Sequence of chain 1.B:
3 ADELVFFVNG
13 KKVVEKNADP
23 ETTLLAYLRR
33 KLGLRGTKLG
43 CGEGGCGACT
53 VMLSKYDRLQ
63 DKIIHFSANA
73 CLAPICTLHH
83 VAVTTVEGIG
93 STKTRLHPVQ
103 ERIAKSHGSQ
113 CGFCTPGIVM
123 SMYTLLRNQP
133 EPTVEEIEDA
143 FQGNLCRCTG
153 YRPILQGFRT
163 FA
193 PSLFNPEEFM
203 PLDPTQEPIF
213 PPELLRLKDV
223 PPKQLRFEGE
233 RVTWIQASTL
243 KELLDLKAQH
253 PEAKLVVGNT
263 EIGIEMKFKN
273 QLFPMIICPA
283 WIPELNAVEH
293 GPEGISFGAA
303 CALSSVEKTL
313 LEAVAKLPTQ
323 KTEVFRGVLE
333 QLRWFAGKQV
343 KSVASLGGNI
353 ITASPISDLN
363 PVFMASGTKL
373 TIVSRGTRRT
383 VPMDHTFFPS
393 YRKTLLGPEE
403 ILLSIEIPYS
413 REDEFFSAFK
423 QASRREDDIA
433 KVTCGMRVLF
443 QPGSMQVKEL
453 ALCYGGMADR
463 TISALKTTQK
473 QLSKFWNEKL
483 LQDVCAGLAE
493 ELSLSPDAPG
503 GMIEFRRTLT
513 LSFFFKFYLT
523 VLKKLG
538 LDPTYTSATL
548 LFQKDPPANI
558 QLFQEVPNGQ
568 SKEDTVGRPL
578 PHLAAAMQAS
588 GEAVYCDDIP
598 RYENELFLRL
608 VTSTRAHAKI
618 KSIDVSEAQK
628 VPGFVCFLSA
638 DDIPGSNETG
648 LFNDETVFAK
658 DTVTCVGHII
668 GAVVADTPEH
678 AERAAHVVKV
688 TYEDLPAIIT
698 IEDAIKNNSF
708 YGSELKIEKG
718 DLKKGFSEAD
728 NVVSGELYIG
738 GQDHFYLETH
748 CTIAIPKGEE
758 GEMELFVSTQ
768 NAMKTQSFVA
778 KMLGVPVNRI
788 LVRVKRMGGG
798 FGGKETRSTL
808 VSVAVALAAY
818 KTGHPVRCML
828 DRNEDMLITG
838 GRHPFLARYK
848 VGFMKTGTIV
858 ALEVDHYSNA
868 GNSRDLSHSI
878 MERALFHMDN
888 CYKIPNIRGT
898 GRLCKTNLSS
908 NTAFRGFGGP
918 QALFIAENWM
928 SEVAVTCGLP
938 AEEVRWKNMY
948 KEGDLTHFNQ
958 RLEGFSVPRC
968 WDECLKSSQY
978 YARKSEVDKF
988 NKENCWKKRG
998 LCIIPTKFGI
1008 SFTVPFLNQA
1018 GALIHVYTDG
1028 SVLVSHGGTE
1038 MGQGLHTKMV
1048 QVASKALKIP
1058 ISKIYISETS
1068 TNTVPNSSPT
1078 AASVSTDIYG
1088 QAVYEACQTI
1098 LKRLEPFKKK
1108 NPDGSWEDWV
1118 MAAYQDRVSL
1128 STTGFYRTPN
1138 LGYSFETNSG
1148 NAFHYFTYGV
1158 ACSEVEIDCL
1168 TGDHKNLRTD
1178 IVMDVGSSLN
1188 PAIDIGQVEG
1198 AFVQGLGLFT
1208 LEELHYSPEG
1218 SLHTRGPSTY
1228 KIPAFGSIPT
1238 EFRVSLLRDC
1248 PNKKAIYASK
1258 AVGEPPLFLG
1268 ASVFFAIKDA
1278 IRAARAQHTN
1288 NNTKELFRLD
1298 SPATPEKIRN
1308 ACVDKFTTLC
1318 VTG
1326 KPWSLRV

Binding-site contacts:
Ligand atom C6 contacts residue PHE1009 of chain 1.B at 4.0 Å (hydrophobic).
Ligand atom O2 contacts residue ALA1079 of chain 1.B at 3.9 Å.
Ligand atom C3 contacts residue GLU802 of chain 1.B at 3.2 Å.
Ligand atom O2' contacts residue PHE914 of chain 1.B at 4.2 Å.
Ligand atom O1' contacts residue PHE914 of chain 1.B at 3.5 Å.
Ligand atom C5 contacts residue LEU1014 of chain 1.B at 3.7 Å (hydrophobic).
Ligand atom C4 contacts residue LEU873 of chain 1.B at 3.9 Å (hydrophobic).
Ligand atom O1' contacts residue ARG880 of chain 1.B at 2.9 Å (salt-bridge).
Ligand atom C2 contacts residue PHE914 of chain 1.B at 3.5 Å (hydrophobic).
Ligand atom C3 contacts residue PHE1009 of chain 1.B at 3.7 Å (hydrophobic).
Ligand atom C4 contacts residue PHE1009 of chain 1.B at 3.9 Å (hydrophobic).
Ligand atom C1 contacts residue PHE914 of chain 1.B at 3.4 Å (hydrophobic).
Ligand atom C5 contacts residue PHE1009 of chain 1.B at 4.0 Å (hydrophobic).
Ligand atom C6 contacts residue PHE914 of chain 1.B at 4.0 Å (hydrophobic).
Ligand atom C4 contacts residue GLU802 of chain 1.B at 3.8 Å.
Ligand atom C2 contacts residue PHE1009 of chain 1.B at 3.7 Å (hydrophobic).
Ligand atom O1' contacts residue ALA1079 of chain 1.B at 4.0 Å.
Ligand atom C1' contacts residue PHE914 of chain 1.B at 3.6 Å (hydrophobic).
Ligand atom O2' contacts residue THR1010 of chain 1.B at 2.7 Å (h-bond).
Ligand atom O2 contacts residue PHE1009 of chain 1.B at 4.3 Å.
Ligand atom O2 contacts residue MOS1 of chain 1.S at 3.7 Å.
Ligand atom O2 contacts residue PHE914 of chain 1.B at 3.7 Å.
Ligand atom C6 contacts residue SER876 of chain 1.B at 4.1 Å.
Ligand atom O2' contacts residue SER1008 of chain 1.B at 3.8 Å.
Ligand atom C5 contacts residue VAL1011 of chain 1.B at 3.7 Å (hydrophobic).
Ligand atom C3 contacts residue PHE914 of chain 1.B at 3.6 Å (hydrophobic).
Ligand atom C1' contacts residue THR1010 of chain 1.B at 3.6 Å.
Ligand atom C6 contacts residue THR1010 of chain 1.B at 3.7 Å.
Ligand atom C4 contacts residue PHE914 of chain 1.B at 4.1 Å (hydrophobic).
Ligand atom C4 contacts residue LEU1014 of chain 1.B at 3.8 Å (hydrophobic).
Ligand atom O1' contacts residue SER1008 of chain 1.B at 4.2 Å.
Ligand atom O2' contacts residue PHE1009 of chain 1.B at 3.6 Å.
Ligand atom C1' contacts residue PHE1009 of chain 1.B at 3.9 Å (hydrophobic).
Ligand atom C5 contacts residue SER876 of chain 1.B at 4.1 Å.
Ligand atom C1' contacts residue SER1008 of chain 1.B at 4.2 Å.
Ligand atom C6 contacts residue VAL1011 of chain 1.B at 4.0 Å (hydrophobic).
Ligand atom C1' contacts residue ARG880 of chain 1.B at 3.4 Å.
Ligand atom C1 contacts residue THR1010 of chain 1.B at 4.1 Å.
Ligand atom O2' contacts residue ARG880 of chain 1.B at 3.1 Å (salt-bridge).
Ligand atom C1 contacts residue PHE1009 of chain 1.B at 3.9 Å (hydrophobic).

A protein and the small-molecule ligand that binds it are described below.
Small molecule (SMILES): O=C(O)c1ccccc1O